Sequence of chain 39.B:
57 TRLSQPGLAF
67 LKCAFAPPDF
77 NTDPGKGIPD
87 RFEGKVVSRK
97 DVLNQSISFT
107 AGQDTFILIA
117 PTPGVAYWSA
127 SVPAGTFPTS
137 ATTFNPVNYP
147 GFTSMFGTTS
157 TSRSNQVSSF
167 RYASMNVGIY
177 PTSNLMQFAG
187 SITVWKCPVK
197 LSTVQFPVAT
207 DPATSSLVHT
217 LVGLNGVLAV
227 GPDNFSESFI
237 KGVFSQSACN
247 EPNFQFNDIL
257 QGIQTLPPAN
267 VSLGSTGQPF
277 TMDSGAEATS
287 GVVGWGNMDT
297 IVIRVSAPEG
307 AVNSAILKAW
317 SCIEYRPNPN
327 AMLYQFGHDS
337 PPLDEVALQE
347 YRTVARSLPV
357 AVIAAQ

A small-molecule ligand and the protein it binds are described below.
Small molecule (SMILES): CC(C)[C@H](NC(=O)[C@H](CCCN=C(N)N)NC(=O)[C@@H](N)CCC(=O)O)C(=O)N[C@H](C=O)CCCCN

Binding-site contacts:
Ligand atom CG2 contacts residue PHE76 of chain 39.B at 3.8 Å (hydrophobic).